Sequence of chain 1.A:
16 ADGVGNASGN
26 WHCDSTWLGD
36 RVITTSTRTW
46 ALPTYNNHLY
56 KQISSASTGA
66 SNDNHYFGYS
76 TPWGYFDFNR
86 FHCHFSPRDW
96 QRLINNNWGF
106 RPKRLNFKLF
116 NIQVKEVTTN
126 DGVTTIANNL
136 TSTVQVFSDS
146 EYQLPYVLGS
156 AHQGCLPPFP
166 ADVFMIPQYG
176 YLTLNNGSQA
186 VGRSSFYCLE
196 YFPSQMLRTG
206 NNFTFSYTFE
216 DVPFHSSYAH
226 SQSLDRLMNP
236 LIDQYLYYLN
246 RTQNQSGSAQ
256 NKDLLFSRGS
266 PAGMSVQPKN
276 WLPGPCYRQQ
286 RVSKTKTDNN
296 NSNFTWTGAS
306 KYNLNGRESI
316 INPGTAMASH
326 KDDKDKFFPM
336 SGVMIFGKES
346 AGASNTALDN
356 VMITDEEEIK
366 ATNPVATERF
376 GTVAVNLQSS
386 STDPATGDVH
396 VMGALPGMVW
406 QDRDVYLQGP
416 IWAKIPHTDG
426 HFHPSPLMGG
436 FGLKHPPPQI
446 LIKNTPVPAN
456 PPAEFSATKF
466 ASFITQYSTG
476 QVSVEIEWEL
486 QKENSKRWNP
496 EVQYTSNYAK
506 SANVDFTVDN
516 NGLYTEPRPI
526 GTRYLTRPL

Binding-site contacts:
Ligand atom N4 contacts residue HIS426 of chain 1.A at 3.8 Å.
Ligand atom C4 contacts residue PHE427 of chain 1.A at 4.0 Å (hydrophobic).
Ligand atom C5 contacts residue CYT1 of chain 4.B at 3.0 Å.
Ligand atom O2 contacts residue GLY425 of chain 1.A at 3.4 Å.
Ligand atom C4 contacts residue HIS426 of chain 1.A at 3.6 Å.
Ligand atom N3 contacts residue HIS426 of chain 1.A at 2.6 Å (h-bond).
Ligand atom N4 contacts residue PHE427 of chain 1.A at 3.2 Å.
Ligand atom C6 contacts residue PHE427 of chain 4.A at 4.4 Å (hydrophobic).
Ligand atom C4 contacts residue CYT1 of chain 4.B at 4.2 Å.
Ligand atom C2 contacts residue HIS426 of chain 1.A at 3.2 Å.
Ligand atom N4 contacts residue CYT1 of chain 8.B at 3.0 Å.
Ligand atom N4 contacts residue HIS428 of chain 1.A at 4.0 Å.
Ligand atom N3 contacts residue PHE427 of chain 1.A at 4.2 Å.
Ligand atom N1 contacts residue HIS428 of chain 4.A at 3.2 Å (h-bond).
Ligand atom N4 contacts residue PHE427 of chain 4.A at 4.4 Å.
Ligand atom C6 contacts residue HIS428 of chain 4.A at 3.9 Å.
Ligand atom C2 contacts residue HIS428 of chain 4.A at 3.8 Å.
Ligand atom C4 contacts residue CYT1 of chain 8.B at 4.1 Å.
Ligand atom C5 contacts residue PHE427 of chain 4.A at 3.9 Å (hydrophobic).
Ligand atom C4 contacts residue PHE427 of chain 4.A at 4.2 Å (hydrophobic).
Ligand atom C6 contacts residue CYT1 of chain 4.B at 3.4 Å.
Ligand atom O2 contacts residue TRP405 of chain 4.A at 4.5 Å.
Ligand atom O2 contacts residue HIS426 of chain 1.A at 2.9 Å (h-bond).
Ligand atom O2 contacts residue HIS428 of chain 4.A at 3.5 Å (h-bond).

Sequence of chain 4.A:
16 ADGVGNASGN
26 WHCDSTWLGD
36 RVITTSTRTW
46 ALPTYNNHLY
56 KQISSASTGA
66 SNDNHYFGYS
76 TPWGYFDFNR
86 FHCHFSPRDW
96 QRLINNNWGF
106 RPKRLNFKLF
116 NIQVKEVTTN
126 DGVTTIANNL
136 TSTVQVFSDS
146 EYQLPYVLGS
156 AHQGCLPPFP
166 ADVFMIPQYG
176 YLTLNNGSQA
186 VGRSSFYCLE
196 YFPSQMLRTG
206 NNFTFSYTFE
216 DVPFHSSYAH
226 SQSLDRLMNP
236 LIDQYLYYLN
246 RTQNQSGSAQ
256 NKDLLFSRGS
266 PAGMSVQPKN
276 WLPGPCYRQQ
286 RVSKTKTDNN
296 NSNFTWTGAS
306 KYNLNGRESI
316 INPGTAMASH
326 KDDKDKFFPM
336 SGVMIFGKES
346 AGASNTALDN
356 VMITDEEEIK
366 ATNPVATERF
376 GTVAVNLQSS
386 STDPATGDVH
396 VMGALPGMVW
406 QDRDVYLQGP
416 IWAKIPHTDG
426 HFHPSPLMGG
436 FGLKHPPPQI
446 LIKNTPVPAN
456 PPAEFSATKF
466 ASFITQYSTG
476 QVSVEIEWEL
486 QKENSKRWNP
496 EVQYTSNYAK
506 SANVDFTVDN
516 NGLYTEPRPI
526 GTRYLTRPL

This small molecule binds to this protein.
Small molecule (SMILES): Nc1ccnc(=O)[nH]1